Binding-site contacts:
Ligand atom O5 contacts residue THR388 of chain 1.D at 4.1 Å.
Ligand atom O7 contacts residue ASN94 of chain 1.D at 3.5 Å (h-bond).
Ligand atom C7 contacts residue ASN94 of chain 1.D at 3.3 Å.
Ligand atom O5 contacts residue ASN94 of chain 1.D at 2.4 Å (h-bond).
Ligand atom C1 contacts residue ASN94 of chain 1.D at 1.4 Å.
Ligand atom C8 contacts residue PHE93 of chain 1.D at 4.5 Å (hydrophobic).
Ligand atom C2 contacts residue ASN94 of chain 1.D at 2.3 Å.
Ligand atom C5 contacts residue ASN94 of chain 1.D at 3.6 Å.
Ligand atom C8 contacts residue ALA92 of chain 1.D at 3.8 Å (hydrophobic).
Ligand atom C8 contacts residue ASN94 of chain 1.D at 3.9 Å.
Ligand atom N2 contacts residue ASN94 of chain 1.D at 2.8 Å (h-bond).
Ligand atom C4 contacts residue ASN94 of chain 1.D at 4.1 Å.
Ligand atom C3 contacts residue ASN94 of chain 1.D at 3.7 Å.

Sequence of chain 1.D:
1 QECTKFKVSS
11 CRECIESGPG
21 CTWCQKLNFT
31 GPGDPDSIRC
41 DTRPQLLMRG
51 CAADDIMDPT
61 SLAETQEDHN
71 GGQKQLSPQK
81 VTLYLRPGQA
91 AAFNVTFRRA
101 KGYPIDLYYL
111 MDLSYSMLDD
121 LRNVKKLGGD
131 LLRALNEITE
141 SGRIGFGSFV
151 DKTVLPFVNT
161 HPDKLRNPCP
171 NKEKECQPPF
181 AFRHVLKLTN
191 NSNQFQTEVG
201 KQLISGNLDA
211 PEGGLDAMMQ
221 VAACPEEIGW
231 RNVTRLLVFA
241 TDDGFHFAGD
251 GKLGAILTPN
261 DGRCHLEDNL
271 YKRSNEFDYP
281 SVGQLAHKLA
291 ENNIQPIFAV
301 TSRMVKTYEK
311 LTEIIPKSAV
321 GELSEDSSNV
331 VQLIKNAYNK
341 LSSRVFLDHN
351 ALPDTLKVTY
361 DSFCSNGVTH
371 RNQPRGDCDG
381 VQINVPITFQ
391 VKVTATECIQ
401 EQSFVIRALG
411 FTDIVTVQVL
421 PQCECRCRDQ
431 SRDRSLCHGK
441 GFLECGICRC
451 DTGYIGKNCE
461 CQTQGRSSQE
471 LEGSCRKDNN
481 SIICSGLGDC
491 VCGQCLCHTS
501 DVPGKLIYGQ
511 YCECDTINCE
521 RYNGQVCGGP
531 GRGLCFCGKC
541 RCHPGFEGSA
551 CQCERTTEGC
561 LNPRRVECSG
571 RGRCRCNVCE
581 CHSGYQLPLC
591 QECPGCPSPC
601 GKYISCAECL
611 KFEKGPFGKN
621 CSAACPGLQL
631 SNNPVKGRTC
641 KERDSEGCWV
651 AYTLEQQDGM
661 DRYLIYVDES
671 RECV

This small molecule binds to this protein.
Small molecule (SMILES): CC(=O)N[C@@H]1[C@@H](O)[C@H](O)[C@@H](CO)O[C@H]1O